Sequence of chain 1.F:
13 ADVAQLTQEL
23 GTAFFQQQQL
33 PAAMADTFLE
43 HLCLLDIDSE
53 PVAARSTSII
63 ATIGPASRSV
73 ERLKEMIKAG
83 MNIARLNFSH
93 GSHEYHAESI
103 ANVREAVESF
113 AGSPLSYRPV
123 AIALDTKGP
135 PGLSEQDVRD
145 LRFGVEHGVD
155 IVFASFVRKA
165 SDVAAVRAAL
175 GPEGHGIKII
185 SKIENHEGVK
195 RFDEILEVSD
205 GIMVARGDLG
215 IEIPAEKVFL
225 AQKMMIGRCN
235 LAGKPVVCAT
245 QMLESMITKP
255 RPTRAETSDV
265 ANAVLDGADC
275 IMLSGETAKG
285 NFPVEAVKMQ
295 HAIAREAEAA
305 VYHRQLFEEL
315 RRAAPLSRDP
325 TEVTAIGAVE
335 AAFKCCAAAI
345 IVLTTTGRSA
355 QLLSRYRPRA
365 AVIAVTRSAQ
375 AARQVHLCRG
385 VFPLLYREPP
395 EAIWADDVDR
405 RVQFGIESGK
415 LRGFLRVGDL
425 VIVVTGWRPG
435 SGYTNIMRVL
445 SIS

Binding-site contacts:
Ligand atom O3 contacts residue TRP398 of chain 1.F at 3.7 Å.
Ligand atom O6P contacts residue SER353 of chain 1.F at 2.6 Å (h-bond).
Ligand atom C4 contacts residue GLY434 of chain 1.F at 3.4 Å.
Ligand atom O5P contacts residue SER435 of chain 1.F at 2.9 Å (h-bond).
Ligand atom O3P contacts residue ARG405 of chain 1.F at 2.8 Å (salt-bridge).
Ligand atom O1P contacts residue PRO433 of chain 1.F at 3.7 Å.
Ligand atom P2 contacts residue SER353 of chain 1.F at 3.6 Å.
Ligand atom C5 contacts residue GLY434 of chain 1.F at 3.5 Å.
Ligand atom O3 contacts residue GLY430 of chain 1.F at 3.2 Å.
Ligand atom O4P contacts residue GLY436 of chain 1.F at 2.9 Å (h-bond).
Ligand atom C6 contacts residue THR438 of chain 1.F at 3.4 Å.
Ligand atom C3 contacts residue ARG432 of chain 1.F at 3.3 Å.
Ligand atom O1P contacts residue GLY434 of chain 1.F at 2.9 Å (h-bond).
Ligand atom P2 contacts residue THR349 of chain 1.F at 3.7 Å.
Ligand atom C6 contacts residue SER353 of chain 1.F at 3.7 Å.
Ligand atom O5 contacts residue LEU347 of chain 1.F at 3.7 Å.
Ligand atom O4 contacts residue TYR437 of chain 1.F at 2.9 Å (h-bond).
Ligand atom O3 contacts residue ARG432 of chain 1.F at 2.7 Å (salt-bridge).
Ligand atom O2 contacts residue GLY430 of chain 1.F at 3.5 Å (h-bond).
Ligand atom O4 contacts residue GLY436 of chain 1.F at 3.8 Å.
Ligand atom O4 contacts residue THR438 of chain 1.F at 3.4 Å (h-bond).
Ligand atom O3P contacts residue TRP398 of chain 1.F at 2.7 Å (h-bond).
Ligand atom O4 contacts residue GLY434 of chain 1.F at 2.6 Å (h-bond).
Ligand atom P2 contacts residue THR348 of chain 1.F at 3.5 Å.
Ligand atom O6P contacts residue ARG352 of chain 1.F at 3.8 Å.
Ligand atom O2P contacts residue ARG405 of chain 1.F at 2.5 Å (salt-bridge).
Ligand atom C3 contacts residue GLY434 of chain 1.F at 3.5 Å.
Ligand atom C6 contacts residue LEU347 of chain 1.F at 3.6 Å (hydrophobic).
Ligand atom O5P contacts residue THR349 of chain 1.F at 3.3 Å (h-bond).
Ligand atom O6 contacts residue THR349 of chain 1.F at 3.2 Å (h-bond).
Ligand atom O6P contacts residue THR348 of chain 1.F at 2.6 Å (h-bond).
Ligand atom P1 contacts residue ARG405 of chain 1.F at 3.6 Å.
Ligand atom O5P contacts residue THR348 of chain 1.F at 3.6 Å.
Ligand atom O2 contacts residue LEU347 of chain 1.F at 3.5 Å.
Ligand atom O5P contacts residue THR350 of chain 1.F at 2.8 Å (h-bond).
Ligand atom O1 contacts residue GLY434 of chain 1.F at 3.8 Å.
Ligand atom O4P contacts residue SER353 of chain 1.F at 3.7 Å.
Ligand atom O4P contacts residue SER435 of chain 1.F at 3.6 Å.
Ligand atom O6 contacts residue THR348 of chain 1.F at 3.6 Å.
Ligand atom C4 contacts residue THR438 of chain 1.F at 3.9 Å.

This protein binds this small molecule.
Small molecule (SMILES): O=P(O)(O)OC[C@H]1O[C@](O)(COP(=O)(O)O)[C@@H](O)[C@@H]1O